Sequence of chain 1.B:
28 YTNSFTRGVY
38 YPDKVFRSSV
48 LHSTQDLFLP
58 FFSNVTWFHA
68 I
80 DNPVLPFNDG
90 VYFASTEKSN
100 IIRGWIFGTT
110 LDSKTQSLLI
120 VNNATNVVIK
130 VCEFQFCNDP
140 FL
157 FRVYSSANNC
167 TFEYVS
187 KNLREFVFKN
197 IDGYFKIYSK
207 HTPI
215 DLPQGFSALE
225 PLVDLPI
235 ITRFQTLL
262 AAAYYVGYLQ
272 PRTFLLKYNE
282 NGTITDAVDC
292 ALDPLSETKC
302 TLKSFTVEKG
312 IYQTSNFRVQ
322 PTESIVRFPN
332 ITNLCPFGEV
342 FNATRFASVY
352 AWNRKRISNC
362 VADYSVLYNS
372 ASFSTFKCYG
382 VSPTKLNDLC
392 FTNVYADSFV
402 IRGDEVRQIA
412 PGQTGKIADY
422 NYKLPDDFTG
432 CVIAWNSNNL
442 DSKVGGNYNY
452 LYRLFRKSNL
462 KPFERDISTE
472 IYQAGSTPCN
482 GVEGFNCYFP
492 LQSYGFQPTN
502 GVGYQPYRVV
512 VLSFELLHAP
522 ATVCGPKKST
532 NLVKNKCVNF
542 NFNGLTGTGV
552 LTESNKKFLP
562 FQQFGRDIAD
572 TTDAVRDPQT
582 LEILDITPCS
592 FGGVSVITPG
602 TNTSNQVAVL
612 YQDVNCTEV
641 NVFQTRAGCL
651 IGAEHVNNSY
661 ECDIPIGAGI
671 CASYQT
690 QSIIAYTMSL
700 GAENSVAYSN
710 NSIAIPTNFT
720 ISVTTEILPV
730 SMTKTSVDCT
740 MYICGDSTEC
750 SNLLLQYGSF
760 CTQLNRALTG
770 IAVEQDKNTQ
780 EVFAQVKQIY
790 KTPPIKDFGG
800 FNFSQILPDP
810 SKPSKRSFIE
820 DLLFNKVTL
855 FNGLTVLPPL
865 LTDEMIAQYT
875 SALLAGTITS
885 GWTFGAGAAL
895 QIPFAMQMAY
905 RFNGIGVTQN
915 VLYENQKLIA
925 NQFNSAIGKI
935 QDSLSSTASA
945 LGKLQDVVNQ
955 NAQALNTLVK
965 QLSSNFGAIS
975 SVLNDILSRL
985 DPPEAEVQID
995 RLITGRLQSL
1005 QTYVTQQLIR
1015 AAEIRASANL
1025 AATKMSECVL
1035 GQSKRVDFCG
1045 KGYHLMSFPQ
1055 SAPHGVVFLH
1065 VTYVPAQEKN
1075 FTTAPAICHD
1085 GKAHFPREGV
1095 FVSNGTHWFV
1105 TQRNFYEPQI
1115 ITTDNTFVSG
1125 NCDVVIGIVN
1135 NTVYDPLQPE

Binding-site contacts:
Ligand atom C8 contacts residue ASN164 of chain 1.B at 3.5 Å.
Ligand atom C5 contacts residue ASN165 of chain 1.B at 3.7 Å.
Ligand atom C4 contacts residue ASN165 of chain 1.B at 4.3 Å.
Ligand atom O7 contacts residue ASN165 of chain 1.B at 4.2 Å.
Ligand atom C7 contacts residue ASN164 of chain 1.B at 3.2 Å.
Ligand atom C8 contacts residue ASN165 of chain 1.B at 3.9 Å.
Ligand atom O5 contacts residue ASN165 of chain 1.B at 2.4 Å (h-bond).
Ligand atom C8 contacts residue ALA163 of chain 1.B at 4.2 Å (hydrophobic).
Ligand atom C1 contacts residue ASN165 of chain 1.B at 1.4 Å.
Ligand atom C7 contacts residue ASN165 of chain 1.B at 3.9 Å.
Ligand atom C2 contacts residue ASN165 of chain 1.B at 2.5 Å.
Ligand atom N2 contacts residue ASN164 of chain 1.B at 4.0 Å.
Ligand atom N2 contacts residue ASN165 of chain 1.B at 2.9 Å (h-bond).
Ligand atom O7 contacts residue ASN164 of chain 1.B at 3.0 Å.
Ligand atom C3 contacts residue ASN165 of chain 1.B at 3.8 Å.

The small molecule below binds the protein below.
Small molecule (SMILES): CC(=O)N[C@@H]1[C@@H](O)[C@H](O)[C@@H](CO)O[C@H]1O